Sequence of chain 1.A:
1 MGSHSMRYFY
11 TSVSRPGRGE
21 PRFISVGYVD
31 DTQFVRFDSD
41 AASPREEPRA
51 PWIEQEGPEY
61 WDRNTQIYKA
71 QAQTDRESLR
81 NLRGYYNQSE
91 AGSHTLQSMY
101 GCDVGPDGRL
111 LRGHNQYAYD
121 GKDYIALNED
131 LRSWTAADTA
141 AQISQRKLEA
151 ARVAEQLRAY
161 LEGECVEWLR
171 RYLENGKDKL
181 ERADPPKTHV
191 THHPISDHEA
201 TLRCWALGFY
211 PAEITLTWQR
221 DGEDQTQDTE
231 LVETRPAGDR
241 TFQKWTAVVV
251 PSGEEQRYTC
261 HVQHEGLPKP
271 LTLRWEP

The small molecule below binds the protein below.
Small molecule (SMILES): CSCC[C@H](NC(=O)[C@@H]1CCCN1C(=O)[C@H](CCCN=C(N)N)NC(=O)[C@H](CC(C)C)NC(=O)[C@@H]1CCCN1C(=O)[C@@H](NC(=O)[C@H](CCC(N)=O)NC(=O)[C@@H]1CCCN1C(=O)[C@@H](N)CCCN=C(N)N)C(C)C)C(=O)O

Binding-site contacts:
Ligand atom O contacts residue ILE67 of chain 1.A at 3.2 Å.
Ligand atom CA contacts residue TYR100 of chain 1.A at 3.1 Å (hydrophobic).
Ligand atom NE2 contacts residue LEU157 of chain 1.A at 3.4 Å.
Ligand atom CA contacts residue TYR8 of chain 1.A at 3.3 Å (hydrophobic).
Ligand atom NE contacts residue ASN64 of chain 1.A at 2.8 Å (h-bond).
Ligand atom CG1 contacts residue ARG63 of chain 1.A at 3.5 Å.
Ligand atom NH1 contacts residue TRP168 of chain 1.A at 3.5 Å.
Ligand atom O contacts residue TYR160 of chain 1.A at 2.6 Å (h-bond).
Ligand atom CB contacts residue TYR100 of chain 1.A at 3.3 Å (hydrophobic).
Ligand atom CD1 contacts residue TYR117 of chain 1.A at 3.5 Å (hydrophobic).
Ligand atom N contacts residue TYR8 of chain 1.A at 3.5 Å (h-bond).
Ligand atom CB contacts residue LEU82 of chain 1.A at 3.5 Å (hydrophobic).
Ligand atom N contacts residue TYR100 of chain 1.A at 3.0 Å (h-bond).
Ligand atom C contacts residue TYR85 of chain 1.A at 3.5 Å (hydrophobic).
Ligand atom OXT contacts residue TYR85 of chain 1.A at 3.3 Å (h-bond).
Ligand atom OXT contacts residue LYS147 of chain 1.A at 2.9 Å (salt-bridge).
Ligand atom CG contacts residue GLU77 of chain 1.A at 3.4 Å.
Ligand atom NH2 contacts residue ARG63 of chain 1.A at 3.5 Å.
Ligand atom O contacts residue EDO1 of chain 1.L at 2.7 Å (h-bond).
Ligand atom NH2 contacts residue ASN64 of chain 1.A at 3.5 Å (h-bond).
Ligand atom O contacts residue SER144 of chain 1.A at 2.6 Å (h-bond).
Ligand atom NH2 contacts residue TYR60 of chain 1.A at 3.5 Å (h-bond).
Ligand atom CB contacts residue SER78 of chain 1.A at 3.5 Å.
Ligand atom NE2 contacts residue ASN115 of chain 1.A at 3.0 Å (h-bond).
Ligand atom N contacts residue TYR160 of chain 1.A at 3.5 Å.
Ligand atom N contacts residue TYR172 of chain 1.A at 2.7 Å (h-bond).
Ligand atom CB contacts residue TYR160 of chain 1.A at 3.4 Å (hydrophobic).
Ligand atom O contacts residue THR74 of chain 1.A at 3.3 Å.
Ligand atom OE1 contacts residue LEU157 of chain 1.A at 3.2 Å.
Ligand atom CG contacts residue GLN71 of chain 1.A at 3.5 Å.
Ligand atom O contacts residue LYS147 of chain 1.A at 3.4 Å.
Ligand atom O contacts residue TYR85 of chain 1.A at 2.9 Å (h-bond).
Ligand atom N contacts residue SER78 of chain 1.A at 2.9 Å (h-bond).
Ligand atom C contacts residue TYR8 of chain 1.A at 3.4 Å (hydrophobic).
Ligand atom CE contacts residue TYR117 of chain 1.A at 3.3 Å (hydrophobic).
Ligand atom CD2 contacts residue GLN156 of chain 1.A at 3.4 Å.
Ligand atom N contacts residue TYR8 of chain 1.A at 2.9 Å (h-bond).
Ligand atom CZ contacts residue ASN64 of chain 1.A at 3.5 Å.
Ligand atom OXT contacts residue ASN81 of chain 1.A at 2.9 Å (h-bond).
Ligand atom O contacts residue GLN156 of chain 1.A at 3.0 Å (h-bond).